Binding-site contacts:
Ligand atom O5 contacts residue ARG249 of chain 1.B at 4.4 Å.
Ligand atom C2 contacts residue ASN250 of chain 1.B at 2.4 Å.
Ligand atom O7 contacts residue THR32 of chain 1.B at 4.2 Å.
Ligand atom O5 contacts residue ASN250 of chain 1.B at 2.4 Å (h-bond).
Ligand atom N2 contacts residue ASN250 of chain 1.B at 2.8 Å (h-bond).
Ligand atom C7 contacts residue ASN250 of chain 1.B at 3.3 Å.
Ligand atom C1 contacts residue ASN250 of chain 1.B at 1.4 Å.
Ligand atom C5 contacts residue ASN250 of chain 1.B at 3.7 Å.
Ligand atom C3 contacts residue ASN250 of chain 1.B at 3.6 Å.
Ligand atom C4 contacts residue ASN250 of chain 1.B at 4.2 Å.
Ligand atom C8 contacts residue ASN250 of chain 1.B at 4.0 Å.
Ligand atom O7 contacts residue ASN250 of chain 1.B at 3.5 Å (h-bond).

A protein and the small-molecule ligand that binds it are described below.
Small molecule (SMILES): CC(=O)N[C@H]1[C@H](O[C@H]2[C@H](O)[C@@H](NC(C)=O)CO[C@@H]2CO)O[C@H](CO)[C@@H](O[C@@H]2O[C@H](CO)[C@@H](O)[C@H](O)[C@@H]2O)[C@@H]1O

Sequence of chain 1.B:
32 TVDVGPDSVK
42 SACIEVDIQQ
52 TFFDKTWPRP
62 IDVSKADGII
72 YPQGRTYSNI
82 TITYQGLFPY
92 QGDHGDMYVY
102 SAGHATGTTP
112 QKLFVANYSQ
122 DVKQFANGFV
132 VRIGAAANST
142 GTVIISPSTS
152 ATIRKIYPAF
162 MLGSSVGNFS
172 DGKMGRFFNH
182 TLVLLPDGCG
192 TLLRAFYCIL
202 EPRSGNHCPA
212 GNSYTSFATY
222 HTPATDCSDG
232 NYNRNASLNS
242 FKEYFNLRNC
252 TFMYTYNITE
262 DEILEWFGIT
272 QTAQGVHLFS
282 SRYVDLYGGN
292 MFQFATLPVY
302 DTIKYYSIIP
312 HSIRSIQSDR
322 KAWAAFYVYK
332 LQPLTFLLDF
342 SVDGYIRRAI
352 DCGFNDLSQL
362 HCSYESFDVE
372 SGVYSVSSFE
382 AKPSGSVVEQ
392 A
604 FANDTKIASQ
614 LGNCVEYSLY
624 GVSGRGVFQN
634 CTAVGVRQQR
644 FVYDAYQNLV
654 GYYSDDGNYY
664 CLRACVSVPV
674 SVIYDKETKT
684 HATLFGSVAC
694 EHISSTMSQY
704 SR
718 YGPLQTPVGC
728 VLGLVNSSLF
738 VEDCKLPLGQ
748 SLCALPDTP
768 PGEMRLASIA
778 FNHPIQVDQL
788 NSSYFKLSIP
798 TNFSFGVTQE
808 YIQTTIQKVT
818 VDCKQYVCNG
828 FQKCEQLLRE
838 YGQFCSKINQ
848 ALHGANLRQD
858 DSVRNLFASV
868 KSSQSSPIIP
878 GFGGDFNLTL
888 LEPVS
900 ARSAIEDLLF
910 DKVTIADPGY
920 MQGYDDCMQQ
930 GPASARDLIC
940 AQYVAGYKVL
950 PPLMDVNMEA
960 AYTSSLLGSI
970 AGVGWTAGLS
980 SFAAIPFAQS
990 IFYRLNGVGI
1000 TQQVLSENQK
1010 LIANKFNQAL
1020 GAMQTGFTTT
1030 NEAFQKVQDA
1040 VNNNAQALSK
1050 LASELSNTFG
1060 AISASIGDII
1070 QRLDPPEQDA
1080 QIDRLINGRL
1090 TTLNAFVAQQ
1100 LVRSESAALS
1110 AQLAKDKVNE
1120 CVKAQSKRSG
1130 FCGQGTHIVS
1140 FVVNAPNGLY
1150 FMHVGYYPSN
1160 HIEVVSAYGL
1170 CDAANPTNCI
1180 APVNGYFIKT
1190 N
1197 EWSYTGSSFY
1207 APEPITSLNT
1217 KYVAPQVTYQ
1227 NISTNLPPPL